The protein below binds the small molecule below.
Small molecule (SMILES): CN(Cc1cnc2nc(N)nc(N)c2n1)c1ccc(C(=O)N[C@@H](CCC(=O)O)C(=O)O)cc1

Sequence of chain 1.C:
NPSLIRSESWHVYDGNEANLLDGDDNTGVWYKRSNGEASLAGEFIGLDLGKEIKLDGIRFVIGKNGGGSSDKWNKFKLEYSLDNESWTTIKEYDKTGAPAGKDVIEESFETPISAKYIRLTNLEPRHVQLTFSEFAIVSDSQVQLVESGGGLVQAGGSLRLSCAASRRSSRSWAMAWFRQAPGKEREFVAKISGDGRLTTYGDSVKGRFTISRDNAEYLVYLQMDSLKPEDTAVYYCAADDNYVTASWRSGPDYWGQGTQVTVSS

Binding-site contacts:
Ligand atom C4 contacts residue MET216 of chain 1.C at 3.7 Å (hydrophobic).
Ligand atom NA2 contacts residue ARG254 of chain 1.C at 3.3 Å (salt-bridge).
Ligand atom C15 contacts residue TRP214 of chain 1.C at 3.5 Å (hydrophobic).
Ligand atom O contacts residue ARG208 of chain 1.C at 3.7 Å.
Ligand atom C4 contacts residue TYR259 of chain 1.C at 3.4 Å (hydrophobic).
Ligand atom C2 contacts residue ARG254 of chain 1.C at 3.6 Å.
Ligand atom NA4 contacts residue TYR259 of chain 1.C at 3.2 Å (h-bond).
Ligand atom CM contacts residue ALA280 of chain 1.C at 3.4 Å (hydrophobic).
Ligand atom C8A contacts residue TYR259 of chain 1.C at 3.3 Å (hydrophobic).
Ligand atom C13 contacts residue SER210 of chain 1.C at 3.7 Å.
Ligand atom CB contacts residue TYR295 of chain 1.C at 3.3 Å (hydrophobic).
Ligand atom C13 contacts residue ARG208 of chain 1.C at 3.3 Å.
Ligand atom C4A contacts residue TYR259 of chain 1.C at 3.7 Å (hydrophobic).
Ligand atom N8 contacts residue ARG254 of chain 1.C at 3.7 Å.
Ligand atom C6 contacts residue MET216 of chain 1.C at 3.6 Å (hydrophobic).
Ligand atom O2 contacts residue ARG208 of chain 1.C at 3.0 Å (salt-bridge).
Ligand atom NA2 contacts residue LEU260 of chain 1.C at 3.2 Å (h-bond).
Ligand atom N3 contacts residue TYR259 of chain 1.C at 3.1 Å.
Ligand atom C6 contacts residue TYR259 of chain 1.C at 3.3 Å (hydrophobic).
Ligand atom C15 contacts residue SER210 of chain 1.C at 3.6 Å.
Ligand atom N3 contacts residue LEU260 of chain 1.C at 3.1 Å (h-bond).
Ligand atom C8A contacts residue ARG254 of chain 1.C at 3.6 Å.
Ligand atom N contacts residue TYR295 of chain 1.C at 3.6 Å (h-bond).
Ligand atom N3 contacts residue VAL261 of chain 1.C at 3.4 Å.
Ligand atom NA4 contacts residue CYS204 of chain 1.C at 3.4 Å (h-bond).
Ligand atom C4A contacts residue MET216 of chain 1.C at 3.3 Å (hydrophobic).
Ligand atom N5 contacts residue MET216 of chain 1.C at 3.2 Å.
Ligand atom N1 contacts residue ASN256 of chain 1.C at 3.7 Å.
Ligand atom NA2 contacts residue ASP255 of chain 1.C at 3.3 Å (salt-bridge).
Ligand atom C12 contacts residue ARG208 of chain 1.C at 3.5 Å.
Ligand atom C16 contacts residue SER210 of chain 1.C at 3.7 Å.
Ligand atom N5 contacts residue ALA206 of chain 1.C at 3.7 Å.
Ligand atom C8A contacts residue MET216 of chain 1.C at 3.7 Å (hydrophobic).
Ligand atom N1 contacts residue ARG254 of chain 1.C at 2.9 Å (salt-bridge).
Ligand atom C7 contacts residue TYR259 of chain 1.C at 2.8 Å (hydrophobic).
Ligand atom NA2 contacts residue ASN256 of chain 1.C at 3.1 Å (h-bond).
Ligand atom N8 contacts residue TYR259 of chain 1.C at 3.2 Å (h-bond).
Ligand atom N1 contacts residue TYR259 of chain 1.C at 3.6 Å.
Ligand atom C14 contacts residue SER210 of chain 1.C at 3.6 Å.
Ligand atom N5 contacts residue TYR259 of chain 1.C at 3.6 Å.